This protein binds this small molecule.
Small molecule (SMILES): C=CCc1ccccc1O

Sequence of chain 1.A:
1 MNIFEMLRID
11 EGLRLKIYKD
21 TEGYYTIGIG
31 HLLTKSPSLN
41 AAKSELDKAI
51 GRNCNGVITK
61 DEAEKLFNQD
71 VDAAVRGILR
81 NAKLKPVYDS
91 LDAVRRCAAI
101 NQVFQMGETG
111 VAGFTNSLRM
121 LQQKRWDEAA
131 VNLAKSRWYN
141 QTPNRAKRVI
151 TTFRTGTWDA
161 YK

Binding-site contacts:
Ligand atom C13 contacts residue LEU118 of chain 1.A at 3.6 Å (hydrophobic).
Ligand atom C3 contacts residue VAL87 of chain 1.A at 4.0 Å (hydrophobic).
Ligand atom C14 contacts residue LEU118 of chain 1.A at 4.1 Å (hydrophobic).
Ligand atom C5 contacts residue VAL111 of chain 1.A at 4.0 Å (hydrophobic).
Ligand atom O6 contacts residue VAL111 of chain 1.A at 2.8 Å.
Ligand atom C5 contacts residue VAL103 of chain 1.A at 3.4 Å (hydrophobic).
Ligand atom C13 contacts residue GLN102 of chain 1.A at 3.1 Å.
Ligand atom C4 contacts residue GLN102 of chain 1.A at 3.3 Å.
Ligand atom C2 contacts residue VAL103 of chain 1.A at 3.9 Å (hydrophobic).
Ligand atom C8 contacts residue ALA99 of chain 1.A at 3.6 Å (hydrophobic).
Ligand atom C4 contacts residue LEU118 of chain 1.A at 4.2 Å (hydrophobic).
Ligand atom C2 contacts residue ALA99 of chain 1.A at 3.5 Å (hydrophobic).
Ligand atom C1 contacts residue VAL111 of chain 1.A at 4.0 Å (hydrophobic).
Ligand atom O6 contacts residue VAL103 of chain 1.A at 3.5 Å.
Ligand atom C14 contacts residue GLN102 of chain 1.A at 3.3 Å.
Ligand atom C14 contacts residue VAL111 of chain 1.A at 4.1 Å (hydrophobic).
Ligand atom C5 contacts residue ALA99 of chain 1.A at 3.4 Å (hydrophobic).
Ligand atom C1 contacts residue ALA99 of chain 1.A at 3.7 Å (hydrophobic).
Ligand atom C7 contacts residue LEU84 of chain 1.A at 3.9 Å (hydrophobic).
Ligand atom C4 contacts residue PHE153 of chain 1.A at 3.9 Å (hydrophobic).
Ligand atom C14 contacts residue LEU133 of chain 1.A at 4.0 Å (hydrophobic).
Ligand atom C7 contacts residue VAL87 of chain 1.A at 4.1 Å (hydrophobic).
Ligand atom O6 contacts residue GLN102 of chain 1.A at 2.8 Å (h-bond).
Ligand atom C13 contacts residue VAL111 of chain 1.A at 3.3 Å (hydrophobic).
Ligand atom C7 contacts residue TYR88 of chain 1.A at 3.8 Å (hydrophobic).
Ligand atom C14 contacts residue PHE114 of chain 1.A at 3.9 Å (hydrophobic).
Ligand atom C4 contacts residue LEU121 of chain 1.A at 3.9 Å (hydrophobic).
Ligand atom C5 contacts residue ILE78 of chain 1.A at 3.7 Å (hydrophobic).
Ligand atom C8 contacts residue ILE78 of chain 1.A at 3.8 Å (hydrophobic).
Ligand atom C1 contacts residue GLN102 of chain 1.A at 4.1 Å.
Ligand atom C2 contacts residue VAL111 of chain 1.A at 3.4 Å (hydrophobic).
Ligand atom C2 contacts residue GLN102 of chain 1.A at 3.9 Å.
Ligand atom C3 contacts residue ALA99 of chain 1.A at 3.9 Å (hydrophobic).
Ligand atom O6 contacts residue ALA99 of chain 1.A at 3.6 Å.
Ligand atom C3 contacts residue LEU118 of chain 1.A at 3.9 Å (hydrophobic).
Ligand atom C1 contacts residue LEU118 of chain 1.A at 4.1 Å (hydrophobic).
Ligand atom C8 contacts residue LEU84 of chain 1.A at 4.0 Å (hydrophobic).
Ligand atom C5 contacts residue LEU84 of chain 1.A at 4.2 Å (hydrophobic).
Ligand atom C8 contacts residue TYR88 of chain 1.A at 4.1 Å (hydrophobic).
Ligand atom C7 contacts residue ALA99 of chain 1.A at 3.9 Å (hydrophobic).